The small molecule below binds the protein below.
Small molecule (SMILES): Nc1ncnc2c1ncn2[C@@H]1O[C@H](CO[P](=O)(O)C[P](=O)(O)OP(=O)(O)O)[C@@H](O)[C@H]1O

Sequence of chain 1.A:
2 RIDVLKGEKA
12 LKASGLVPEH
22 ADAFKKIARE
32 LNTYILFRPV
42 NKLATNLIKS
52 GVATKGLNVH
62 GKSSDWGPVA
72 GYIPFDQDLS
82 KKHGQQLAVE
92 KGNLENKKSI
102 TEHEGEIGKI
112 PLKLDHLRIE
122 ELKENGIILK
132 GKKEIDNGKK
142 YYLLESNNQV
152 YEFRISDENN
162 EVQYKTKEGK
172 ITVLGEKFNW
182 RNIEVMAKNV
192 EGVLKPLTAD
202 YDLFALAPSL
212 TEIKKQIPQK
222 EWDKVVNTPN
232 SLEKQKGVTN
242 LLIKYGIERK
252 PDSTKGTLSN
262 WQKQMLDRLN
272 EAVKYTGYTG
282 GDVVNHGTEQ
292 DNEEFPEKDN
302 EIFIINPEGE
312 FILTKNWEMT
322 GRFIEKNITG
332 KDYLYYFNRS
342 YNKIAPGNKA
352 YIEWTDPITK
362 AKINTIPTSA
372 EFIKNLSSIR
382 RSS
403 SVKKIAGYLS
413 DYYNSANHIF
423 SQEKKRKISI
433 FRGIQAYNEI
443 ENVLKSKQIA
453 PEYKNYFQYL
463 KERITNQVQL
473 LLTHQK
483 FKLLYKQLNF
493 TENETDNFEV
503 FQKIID

Binding-site contacts:
Ligand atom C6 contacts residue LYS92 of chain 1.A at 3.8 Å.
Ligand atom O1B contacts residue ARG39 of chain 1.A at 2.8 Å (salt-bridge).
Ligand atom O2G contacts residue LYS82 of chain 1.A at 2.6 Å (salt-bridge).
Ligand atom O4' contacts residue HIS61 of chain 1.A at 3.5 Å (h-bond).
Ligand atom O2G contacts residue LYS63 of chain 1.A at 3.8 Å.
Ligand atom PA contacts residue YB1 of chain 1.G at 3.9 Å.
Ligand atom C3A contacts residue LYS56 of chain 1.A at 3.1 Å.
Ligand atom PG contacts residue LYS82 of chain 1.A at 3.5 Å.
Ligand atom N9 contacts residue HIS61 of chain 1.A at 3.5 Å (h-bond).
Ligand atom N6 contacts residue LYS92 of chain 1.A at 2.7 Å (salt-bridge).
Ligand atom C3' contacts residue ASN293 of chain 1.A at 3.2 Å.
Ligand atom O2G contacts residue SER64 of chain 1.A at 3.4 Å (h-bond).
Ligand atom PG contacts residue SER64 of chain 1.A at 3.6 Å.
Ligand atom C2' contacts residue ASN293 of chain 1.A at 3.3 Å.
Ligand atom O2A contacts residue LYS63 of chain 1.A at 3.5 Å (salt-bridge).
Ligand atom O1A contacts residue YB1 of chain 1.G at 3.4 Å.
Ligand atom N6 contacts residue GLU96 of chain 1.A at 3.5 Å (salt-bridge).
Ligand atom C6 contacts residue GLU96 of chain 1.A at 3.8 Å.
Ligand atom O2B contacts residue ASP201 of chain 1.A at 3.9 Å.
Ligand atom O5' contacts residue ARG39 of chain 1.A at 3.7 Å.
Ligand atom N1 contacts residue PHE296 of chain 1.A at 3.7 Å.
Ligand atom O1B contacts residue ASP203 of chain 1.A at 3.2 Å (salt-bridge).
Ligand atom O2' contacts residue ASN293 of chain 1.A at 3.3 Å (h-bond).
Ligand atom O1G contacts residue LYS82 of chain 1.A at 3.5 Å (salt-bridge).
Ligand atom C3A contacts residue YB1 of chain 1.G at 3.6 Å.
Ligand atom O5' contacts residue ASP203 of chain 1.A at 3.5 Å (salt-bridge).
Ligand atom C2 contacts residue PHE296 of chain 1.A at 3.7 Å (hydrophobic).
Ligand atom O1G contacts residue SER64 of chain 1.A at 3.0 Å (h-bond).
Ligand atom PB contacts residue YB1 of chain 1.G at 3.9 Å.
Ligand atom C2 contacts residue HIS61 of chain 1.A at 3.6 Å.
Ligand atom O2B contacts residue ASP203 of chain 1.A at 3.6 Å (salt-bridge).
Ligand atom O3G contacts residue SER64 of chain 1.A at 3.5 Å (h-bond).
Ligand atom O2B contacts residue YB1 of chain 1.G at 3.2 Å.
Ligand atom O3' contacts residue ASN293 of chain 1.A at 3.3 Å.
Ligand atom N1 contacts residue GLU96 of chain 1.A at 3.8 Å.
Ligand atom C1' contacts residue HIS61 of chain 1.A at 3.4 Å.
Ligand atom O3G contacts residue LYS56 of chain 1.A at 2.7 Å (salt-bridge).
Ligand atom N3 contacts residue HIS61 of chain 1.A at 3.1 Å.
Ligand atom C4 contacts residue HIS61 of chain 1.A at 3.3 Å.
Ligand atom C5 contacts residue HIS61 of chain 1.A at 3.8 Å.